A protein and the small-molecule ligand that binds it are described below.
Small molecule (SMILES): Nc1ncnc2c1ncn2[C@H]1C[C@H](O)[C@@H](CO[P](=O)(O)O[P](=O)(O)OP(=O)(O)O)O1

Binding-site contacts:
Ligand atom N6 contacts residue ASN124 of chain 1.L at 2.8 Å (h-bond).
Ligand atom O1G contacts residue ARG267 of chain 1.L at 3.4 Å (salt-bridge).
Ligand atom O3' contacts residue ARG322 of chain 1.L at 2.9 Å (salt-bridge).
Ligand atom C5 contacts residue TRP159 of chain 1.L at 3.6 Å (hydrophobic).
Ligand atom O3A contacts residue GLY156 of chain 1.L at 2.6 Å (h-bond).
Ligand atom O3A contacts residue LYS157 of chain 1.L at 3.3 Å (salt-bridge).
Ligand atom C1' contacts residue SER325 of chain 1.L at 3.0 Å.
Ligand atom O4' contacts residue PRO321 of chain 1.L at 3.6 Å.
Ligand atom C6 contacts residue ASN124 of chain 1.L at 3.6 Å.
Ligand atom O2A contacts residue GLY154 of chain 1.L at 3.5 Å.
Ligand atom N7 contacts residue TRP159 of chain 1.L at 3.5 Å.
Ligand atom O3G contacts residue ARG267 of chain 1.L at 2.7 Å.
Ligand atom C8 contacts residue TYR304 of chain 1.L at 2.6 Å (hydrophobic).
Ligand atom N9 contacts residue SER325 of chain 1.L at 3.0 Å (h-bond).
Ligand atom N7 contacts residue TYR123 of chain 1.L at 3.6 Å.
Ligand atom O3B contacts residue LYS157 of chain 1.L at 3.5 Å (salt-bridge).
Ligand atom N6 contacts residue VAL125 of chain 1.L at 2.3 Å (h-bond).
Ligand atom C4 contacts residue PRO321 of chain 1.L at 3.6 Å (hydrophobic).
Ligand atom O5' contacts residue GLY156 of chain 1.L at 2.8 Å.
Ligand atom O1B contacts residue LYS157 of chain 1.L at 2.1 Å.
Ligand atom N3 contacts residue PRO321 of chain 1.L at 3.2 Å.
Ligand atom N7 contacts residue TYR304 of chain 1.L at 2.8 Å (h-bond).
Ligand atom O5' contacts residue THR158 of chain 1.L at 3.5 Å (h-bond).
Ligand atom C8 contacts residue SER325 of chain 1.L at 2.5 Å.
Ligand atom N7 contacts residue LEU300 of chain 1.L at 3.6 Å.
Ligand atom O3B contacts residue GLY154 of chain 1.L at 3.0 Å (h-bond).
Ligand atom O1G contacts residue ASN246 of chain 1.L at 3.3 Å (h-bond).
Ligand atom O5' contacts residue TRP159 of chain 1.L at 3.4 Å.
Ligand atom PA contacts residue GLY156 of chain 1.L at 3.4 Å.
Ligand atom O2B contacts residue THR158 of chain 1.L at 3.4 Å (h-bond).
Ligand atom C5' contacts residue TRP159 of chain 1.L at 3.1 Å (hydrophobic).
Ligand atom O2A contacts residue ARG322 of chain 1.L at 3.4 Å (salt-bridge).
Ligand atom N7 contacts residue SER325 of chain 1.L at 3.6 Å (h-bond).
Ligand atom O1B contacts residue GLY156 of chain 1.L at 3.4 Å (h-bond).
Ligand atom C1' contacts residue PRO321 of chain 1.L at 3.5 Å (hydrophobic).
Ligand atom O1A contacts residue THR158 of chain 1.L at 3.1 Å (h-bond).
Ligand atom PG contacts residue ARG267 of chain 1.L at 3.7 Å.
Ligand atom N6 contacts residue TYR123 of chain 1.L at 3.5 Å (h-bond).
Ligand atom C2' contacts residue SER325 of chain 1.L at 2.9 Å.
Ligand atom PB contacts residue LYS157 of chain 1.L at 3.3 Å.

Sequence of chain 1.L:
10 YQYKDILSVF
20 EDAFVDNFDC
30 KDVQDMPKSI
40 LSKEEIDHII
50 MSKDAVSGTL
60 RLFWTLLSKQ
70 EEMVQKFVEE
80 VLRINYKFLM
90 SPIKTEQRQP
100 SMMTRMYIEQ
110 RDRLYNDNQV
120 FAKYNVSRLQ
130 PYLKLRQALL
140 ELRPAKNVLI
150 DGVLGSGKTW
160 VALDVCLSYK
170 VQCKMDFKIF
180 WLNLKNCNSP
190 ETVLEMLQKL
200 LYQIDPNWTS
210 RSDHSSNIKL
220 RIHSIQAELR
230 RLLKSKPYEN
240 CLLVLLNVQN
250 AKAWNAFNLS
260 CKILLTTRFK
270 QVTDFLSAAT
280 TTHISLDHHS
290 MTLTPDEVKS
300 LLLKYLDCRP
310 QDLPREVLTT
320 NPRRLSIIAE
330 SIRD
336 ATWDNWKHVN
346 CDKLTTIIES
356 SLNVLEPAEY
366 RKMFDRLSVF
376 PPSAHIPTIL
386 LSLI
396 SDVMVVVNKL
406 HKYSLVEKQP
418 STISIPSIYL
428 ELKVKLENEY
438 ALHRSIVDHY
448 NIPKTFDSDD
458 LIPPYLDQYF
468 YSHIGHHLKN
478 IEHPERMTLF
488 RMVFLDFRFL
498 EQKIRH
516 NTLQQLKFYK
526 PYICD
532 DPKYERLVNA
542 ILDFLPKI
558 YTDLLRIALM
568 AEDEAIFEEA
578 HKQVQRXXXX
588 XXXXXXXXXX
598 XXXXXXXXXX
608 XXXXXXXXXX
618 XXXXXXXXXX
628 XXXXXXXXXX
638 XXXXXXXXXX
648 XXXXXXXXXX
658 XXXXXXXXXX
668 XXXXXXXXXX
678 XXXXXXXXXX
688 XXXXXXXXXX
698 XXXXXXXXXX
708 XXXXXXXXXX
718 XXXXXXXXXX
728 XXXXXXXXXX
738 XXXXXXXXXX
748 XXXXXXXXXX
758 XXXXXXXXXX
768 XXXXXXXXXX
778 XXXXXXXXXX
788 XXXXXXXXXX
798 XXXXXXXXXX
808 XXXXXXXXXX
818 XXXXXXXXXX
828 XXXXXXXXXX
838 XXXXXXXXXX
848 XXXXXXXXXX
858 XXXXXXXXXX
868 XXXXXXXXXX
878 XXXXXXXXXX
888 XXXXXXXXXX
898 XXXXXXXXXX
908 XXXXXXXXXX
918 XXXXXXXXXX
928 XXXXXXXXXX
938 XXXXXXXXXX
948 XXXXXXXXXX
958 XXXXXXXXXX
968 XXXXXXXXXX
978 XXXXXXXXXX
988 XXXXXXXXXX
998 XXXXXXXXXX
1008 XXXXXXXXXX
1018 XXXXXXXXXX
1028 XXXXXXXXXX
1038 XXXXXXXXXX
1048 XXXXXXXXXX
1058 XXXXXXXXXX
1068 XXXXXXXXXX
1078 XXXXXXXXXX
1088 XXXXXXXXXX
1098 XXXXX